A protein and the small-molecule ligand that binds it are described below.
Small molecule (SMILES): N[C@@H](CO)[C@@H](O)[C@H](O)[C@H](O)COP(=O)(O)O

Binding-site contacts:
Ligand atom O3P contacts residue THR44 of chain 2.B at 2.7 Å (h-bond).
Ligand atom O3P contacts residue THR41 of chain 2.B at 4.1 Å.
Ligand atom P contacts residue LYS208 of chain 2.B at 4.0 Å.
Ligand atom C3 contacts residue ALA145 of chain 2.B at 3.4 Å (hydrophobic).
Ligand atom C1 contacts residue MET71 of chain 2.B at 3.8 Å (hydrophobic).
Ligand atom C2 contacts residue ASP72 of chain 2.B at 3.4 Å.
Ligand atom C4 contacts residue THR41 of chain 2.B at 4.0 Å.
Ligand atom P contacts residue GLY43 of chain 2.B at 3.7 Å.
Ligand atom C5 contacts residue VAL138 of chain 2.B at 3.8 Å (hydrophobic).
Ligand atom O1P contacts residue GLY42 of chain 2.B at 3.5 Å.
Ligand atom C1 contacts residue ASP72 of chain 2.B at 3.9 Å.
Ligand atom O1 contacts residue PRO40 of chain 2.B at 3.5 Å.
Ligand atom O4 contacts residue GLY137 of chain 2.B at 3.7 Å.
Ligand atom O1 contacts residue THR41 of chain 2.B at 3.0 Å (h-bond).
Ligand atom O3P contacts residue GLY42 of chain 2.B at 3.8 Å.
Ligand atom O3 contacts residue ALA145 of chain 2.B at 3.0 Å (h-bond).
Ligand atom O1P contacts residue GLY43 of chain 2.B at 3.0 Å (h-bond).
Ligand atom C1 contacts residue THR41 of chain 2.B at 3.6 Å.
Ligand atom O1 contacts residue MET71 of chain 2.B at 3.9 Å.
Ligand atom O2P contacts residue THR44 of chain 2.B at 3.3 Å (h-bond).
Ligand atom C5 contacts residue GLY139 of chain 2.B at 4.0 Å.
Ligand atom O4 contacts residue THR41 of chain 2.B at 3.5 Å (h-bond).
Ligand atom N2 contacts residue ASP72 of chain 2.B at 3.4 Å (salt-bridge).
Ligand atom O5 contacts residue GLY139 of chain 2.B at 4.0 Å.
Ligand atom N2 contacts residue TYR85 of chain 2.B at 3.7 Å.
Ligand atom C6 contacts residue LYS208 of chain 2.B at 3.8 Å.
Ligand atom O5 contacts residue HIS143 of chain 2.B at 2.9 Å.
Ligand atom O3 contacts residue HIS143 of chain 2.B at 4.0 Å.
Ligand atom C1 contacts residue PRO40 of chain 2.B at 3.8 Å (hydrophobic).
Ligand atom P contacts residue THR44 of chain 2.B at 3.5 Å.
Ligand atom C3 contacts residue HIS143 of chain 2.B at 3.8 Å.
Ligand atom O1P contacts residue ARG172 of chain 2.B at 3.2 Å (salt-bridge).
Ligand atom C2 contacts residue ALA145 of chain 2.B at 3.9 Å (hydrophobic).
Ligand atom N2 contacts residue PHE146 of chain 2.B at 3.3 Å.
Ligand atom O2P contacts residue LYS208 of chain 2.B at 2.7 Å (salt-bridge).
Ligand atom O1 contacts residue ASP72 of chain 2.B at 3.0 Å (salt-bridge).
Ligand atom C5 contacts residue HIS143 of chain 2.B at 3.6 Å.
Ligand atom O3P contacts residue GLY43 of chain 2.B at 3.4 Å (h-bond).
Ligand atom N2 contacts residue THR41 of chain 2.B at 3.7 Å.
Ligand atom C6 contacts residue VAL138 of chain 2.B at 3.2 Å (hydrophobic).

Sequence of chain 2.B:
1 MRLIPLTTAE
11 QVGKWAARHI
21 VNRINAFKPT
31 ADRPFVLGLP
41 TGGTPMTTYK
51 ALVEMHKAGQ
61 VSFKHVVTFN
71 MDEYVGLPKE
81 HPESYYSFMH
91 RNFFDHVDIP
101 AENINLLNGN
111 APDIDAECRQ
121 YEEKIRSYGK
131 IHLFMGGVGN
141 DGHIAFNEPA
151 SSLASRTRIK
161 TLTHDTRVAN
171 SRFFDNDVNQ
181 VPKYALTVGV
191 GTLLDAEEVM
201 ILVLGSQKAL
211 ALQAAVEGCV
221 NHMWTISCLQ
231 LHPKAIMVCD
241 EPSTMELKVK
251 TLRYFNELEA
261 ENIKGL